Binding-site contacts:
Ligand atom O4 contacts residue LYS156 of chain 60.F at 3.5 Å.
Ligand atom C3 contacts residue ALA158 of chain 60.F at 4.0 Å (hydrophobic).
Ligand atom O3 contacts residue ALA158 of chain 60.F at 3.0 Å (h-bond).
Ligand atom O3 contacts residue LYS156 of chain 60.F at 3.0 Å.
Ligand atom C2 contacts residue ALA158 of chain 60.F at 3.7 Å (hydrophobic).
Ligand atom O6B contacts residue HIS94 of chain 60.F at 4.0 Å.
Ligand atom O6B contacts residue LYS156 of chain 60.F at 3.3 Å.
Ligand atom C3 contacts residue ARG157 of chain 60.F at 3.7 Å.
Ligand atom OAH contacts residue ASP3 of chain 60.F at 4.0 Å.
Ligand atom C6 contacts residue LEU62 of chain 60.F at 3.5 Å (hydrophobic).
Ligand atom O6B contacts residue ARG157 of chain 60.F at 3.3 Å (salt-bridge).
Ligand atom SAG contacts residue ARG157 of chain 60.F at 3.6 Å (salt-bridge).
Ligand atom C3 contacts residue LYS156 of chain 60.F at 4.0 Å.
Ligand atom OAH contacts residue LEU2 of chain 60.F at 2.8 Å (h-bond).
Ligand atom OAH contacts residue ARG157 of chain 60.F at 3.1 Å (salt-bridge).
Ligand atom C6 contacts residue HIS155 of chain 60.F at 3.4 Å.
Ligand atom OAF contacts residue ARG157 of chain 60.F at 2.8 Å (salt-bridge).
Ligand atom O6B contacts residue HIS155 of chain 60.F at 3.3 Å (h-bond).
Ligand atom O3 contacts residue ARG157 of chain 60.F at 3.3 Å (salt-bridge).
Ligand atom O6A contacts residue HIS155 of chain 60.F at 3.8 Å.
Ligand atom OAF contacts residue THR4 of chain 60.F at 2.9 Å (h-bond).
Ligand atom O5B contacts residue LYS156 of chain 60.F at 3.3 Å.
Ligand atom C6 contacts residue SER93 of chain 60.F at 4.0 Å.
Ligand atom O6A contacts residue LEU62 of chain 60.F at 3.4 Å.
Ligand atom C5 contacts residue LEU62 of chain 60.F at 3.8 Å (hydrophobic).
Ligand atom C6 contacts residue HIS94 of chain 60.F at 3.9 Å.
Ligand atom OBI contacts residue LYS156 of chain 60.F at 4.0 Å.
Ligand atom O5 contacts residue ARG157 of chain 60.F at 3.8 Å.
Ligand atom O5 contacts residue HIS155 of chain 60.F at 3.6 Å.
Ligand atom O4 contacts residue HIS155 of chain 60.F at 3.5 Å (h-bond).
Ligand atom C4 contacts residue LYS156 of chain 60.F at 4.0 Å.
Ligand atom OAH contacts residue THR4 of chain 60.F at 3.7 Å.
Ligand atom O6A contacts residue SER93 of chain 60.F at 3.2 Å.
Ligand atom O6A contacts residue HIS94 of chain 60.F at 3.2 Å (h-bond).
Ligand atom O4 contacts residue SER93 of chain 60.F at 3.0 Å (h-bond).
Ligand atom O6B contacts residue LEU62 of chain 60.F at 4.0 Å.
Ligand atom SAG contacts residue THR4 of chain 60.F at 3.9 Å.
Ligand atom OAF contacts residue ALA158 of chain 60.F at 3.3 Å.
Ligand atom C5 contacts residue HIS155 of chain 60.F at 4.0 Å.
Ligand atom O5 contacts residue LYS156 of chain 60.F at 3.4 Å.

The small molecule below binds the protein below.
Small molecule (SMILES): O=C(O)[C@@H]1O[C@H](O[C@H]2[C@@H](OS(=O)(=O)O)O[C@@H](O)[C@H](NS(=O)(=O)O)[C@H]2O)[C@@H](OS(=O)(=O)O)[C@H](O)[C@@H]1O

Sequence of chain 60.F:
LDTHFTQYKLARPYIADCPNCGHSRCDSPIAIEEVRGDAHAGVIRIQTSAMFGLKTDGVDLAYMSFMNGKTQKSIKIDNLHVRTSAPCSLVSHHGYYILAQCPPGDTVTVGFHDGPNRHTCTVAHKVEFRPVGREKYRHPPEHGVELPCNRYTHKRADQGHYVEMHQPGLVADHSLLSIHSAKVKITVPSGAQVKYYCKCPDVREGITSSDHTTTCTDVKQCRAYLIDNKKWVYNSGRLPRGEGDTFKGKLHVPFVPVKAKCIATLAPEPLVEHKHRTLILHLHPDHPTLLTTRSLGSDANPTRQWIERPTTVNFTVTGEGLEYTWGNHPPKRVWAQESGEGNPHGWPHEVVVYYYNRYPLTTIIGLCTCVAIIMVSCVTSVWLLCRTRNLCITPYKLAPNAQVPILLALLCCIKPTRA